Binding-site contacts:
Ligand atom O3 contacts residue SER408 of chain 1.I at 3.8 Å.
Ligand atom C3 contacts residue SER408 of chain 1.I at 3.5 Å.
Ligand atom C7 contacts residue ASN409 of chain 1.I at 4.0 Å.
Ligand atom O6 contacts residue GLY340 of chain 1.I at 3.8 Å.
Ligand atom O6 contacts residue VAL217 of chain 1.I at 3.9 Å.
Ligand atom C1 contacts residue ASN225 of chain 1.I at 1.4 Å.
Ligand atom C2 contacts residue ASN225 of chain 1.I at 2.5 Å.
Ligand atom C7 contacts residue ASN225 of chain 1.I at 3.1 Å.
Ligand atom O5 contacts residue SER408 of chain 1.I at 2.9 Å (h-bond).
Ligand atom C6 contacts residue PRO175 of chain 1.I at 3.9 Å (hydrophobic).
Ligand atom C5 contacts residue SER408 of chain 1.I at 3.4 Å.
Ligand atom C5 contacts residue ASN225 of chain 1.I at 3.6 Å.
Ligand atom C4 contacts residue SER408 of chain 1.I at 3.1 Å.
Ligand atom O7 contacts residue SER408 of chain 1.I at 3.8 Å.
Ligand atom C8 contacts residue ASN409 of chain 1.I at 3.7 Å.
Ligand atom C6 contacts residue SER408 of chain 1.I at 3.7 Å.
Ligand atom C4 contacts residue GLU407 of chain 1.I at 3.6 Å.
Ligand atom O6 contacts residue CYS406 of chain 1.I at 3.4 Å (h-bond).
Ligand atom C1 contacts residue SER408 of chain 1.I at 3.6 Å.
Ligand atom C8 contacts residue ASN225 of chain 1.I at 3.6 Å.
Ligand atom C2 contacts residue GLU407 of chain 1.I at 3.8 Å.
Ligand atom O6 contacts residue ASN338 of chain 1.I at 3.9 Å.
Ligand atom N2 contacts residue ASN225 of chain 1.I at 3.0 Å (h-bond).
Ligand atom O3 contacts residue GLU407 of chain 1.I at 2.6 Å (salt-bridge).
Ligand atom C6 contacts residue GLY340 of chain 1.I at 3.6 Å.
Ligand atom C5 contacts residue PRO175 of chain 1.I at 3.9 Å (hydrophobic).
Ligand atom O6 contacts residue CYS339 of chain 1.I at 3.8 Å.
Ligand atom O7 contacts residue ASN225 of chain 1.I at 3.1 Å (h-bond).
Ligand atom O4 contacts residue LYS405 of chain 1.I at 4.0 Å.
Ligand atom C3 contacts residue ASN225 of chain 1.I at 3.8 Å.
Ligand atom O7 contacts residue ASN409 of chain 1.I at 2.9 Å (h-bond).
Ligand atom O6 contacts residue PRO175 of chain 1.I at 3.3 Å.
Ligand atom O5 contacts residue ASN225 of chain 1.I at 2.3 Å (h-bond).
Ligand atom O5 contacts residue CYS406 of chain 1.I at 3.9 Å.
Ligand atom C2 contacts residue SER408 of chain 1.I at 3.2 Å.
Ligand atom C3 contacts residue GLU407 of chain 1.I at 3.5 Å.
Ligand atom C6 contacts residue LYS405 of chain 1.I at 3.6 Å.
Ligand atom O5 contacts residue VAL217 of chain 1.I at 3.9 Å.
Ligand atom C4 contacts residue LYS405 of chain 1.I at 4.0 Å.
Ligand atom O6 contacts residue LYS405 of chain 1.I at 2.7 Å (salt-bridge).

A small-molecule ligand and the protein it binds are described below.
Small molecule (SMILES): CC(=O)N[C@H]1[C@H](O[C@H]2[C@H](O)[C@@H](NC(C)=O)CO[C@@H]2CO)O[C@H](CO)[C@@H](O[C@@H]2O[C@H](CO[C@H]3O[C@H](CO)[C@@H](O)[C@H](O)[C@@H]3O)[C@@H](O)[C@H](O)[C@@H]2O)[C@@H]1O

Sequence of chain 1.I:
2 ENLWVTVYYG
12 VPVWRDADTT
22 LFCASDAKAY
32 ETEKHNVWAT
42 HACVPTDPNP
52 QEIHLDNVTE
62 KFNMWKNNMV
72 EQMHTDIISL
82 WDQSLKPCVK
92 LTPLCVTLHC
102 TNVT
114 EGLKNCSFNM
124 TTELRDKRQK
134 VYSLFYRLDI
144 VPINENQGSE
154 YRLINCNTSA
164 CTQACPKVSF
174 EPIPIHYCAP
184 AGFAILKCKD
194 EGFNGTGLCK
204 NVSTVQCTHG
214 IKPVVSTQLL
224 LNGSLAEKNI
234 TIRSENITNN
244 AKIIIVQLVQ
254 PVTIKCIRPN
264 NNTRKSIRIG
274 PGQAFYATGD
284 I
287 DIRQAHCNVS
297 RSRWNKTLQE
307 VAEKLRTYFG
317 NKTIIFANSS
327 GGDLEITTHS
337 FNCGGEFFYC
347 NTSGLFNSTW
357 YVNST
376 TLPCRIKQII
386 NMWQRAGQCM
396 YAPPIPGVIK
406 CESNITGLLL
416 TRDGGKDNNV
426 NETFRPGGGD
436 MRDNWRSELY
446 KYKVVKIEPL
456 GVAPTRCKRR